Binding-site contacts:
Ligand atom NL contacts residue MN1 of chain 1.G at 0.6 Å.
Ligand atom CAD contacts residue LEU274 of chain 1.A at 3.9 Å (hydrophobic).
Ligand atom SAM contacts residue TRP269 of chain 1.A at 3.9 Å.
Ligand atom CAC contacts residue GOL1 of chain 1.E at 2.9 Å.
Ligand atom CAF contacts residue UDP1 of chain 1.D at 1.0 Å.
Ligand atom CAG contacts residue MN1 of chain 1.G at 1.9 Å.
Ligand atom CAB contacts residue LEU274 of chain 1.A at 3.8 Å (hydrophobic).
Ligand atom CAI contacts residue UDP1 of chain 1.D at 3.4 Å.
Ligand atom CAI contacts residue MN1 of chain 1.G at 2.8 Å.
Ligand atom CAD contacts residue PRO178 of chain 1.A at 3.6 Å (hydrophobic).
Ligand atom CAH contacts residue MN1 of chain 1.G at 2.7 Å.
Ligand atom CAI contacts residue MET158 of chain 1.A at 3.4 Å (hydrophobic).
Ligand atom NQ contacts residue MN1 of chain 1.G at 3.2 Å.
Ligand atom CAE contacts residue HIS177 of chain 1.A at 3.7 Å.
Ligand atom CAH contacts residue ASP155 of chain 1.A at 3.7 Å.
Ligand atom CAA contacts residue HIS177 of chain 1.A at 3.8 Å.
Ligand atom CAB contacts residue GLY179 of chain 1.A at 3.9 Å.
Ligand atom NQ contacts residue UDP1 of chain 1.D at 2.8 Å (h-bond).
Ligand atom CAG contacts residue ASP157 of chain 1.A at 3.0 Å.
Ligand atom CAN contacts residue HIS177 of chain 1.A at 3.9 Å.
Ligand atom CAG contacts residue UDP1 of chain 1.D at 3.1 Å.
Ligand atom CAA contacts residue GOL1 of chain 1.E at 3.9 Å.
Ligand atom CAF contacts residue MN1 of chain 1.G at 1.8 Å.
Ligand atom CAP contacts residue UDP1 of chain 1.D at 3.9 Å.
Ligand atom NJ contacts residue PRO178 of chain 1.A at 3.6 Å.
Ligand atom CAE contacts residue GOL1 of chain 1.E at 3.4 Å.
Ligand atom CAF contacts residue ASP157 of chain 1.A at 3.3 Å.
Ligand atom NL contacts residue ASP155 of chain 1.A at 2.7 Å (salt-bridge).
Ligand atom CAG contacts residue MET158 of chain 1.A at 3.4 Å (hydrophobic).
Ligand atom CAH contacts residue UDP1 of chain 1.D at 1.5 Å.
Ligand atom CAB contacts residue LEU273 of chain 1.A at 3.9 Å (hydrophobic).
Ligand atom CAG contacts residue ASP155 of chain 1.A at 3.3 Å.
Ligand atom CAB contacts residue HIS177 of chain 1.A at 4.0 Å.
Ligand atom CAF contacts residue ASP155 of chain 1.A at 3.5 Å.
Ligand atom NJ contacts residue ASP270 of chain 1.A at 3.5 Å.
Ligand atom CAI contacts residue ASP155 of chain 1.A at 3.5 Å.
Ligand atom CAC contacts residue HIS177 of chain 1.A at 3.7 Å.
Ligand atom NL contacts residue UDP1 of chain 1.D at 2.1 Å (h-bond).
Ligand atom NL contacts residue ASP157 of chain 1.A at 2.6 Å (salt-bridge).
Ligand atom CAI contacts residue ALA212 of chain 1.A at 3.9 Å (hydrophobic).

Sequence of chain 1.A:
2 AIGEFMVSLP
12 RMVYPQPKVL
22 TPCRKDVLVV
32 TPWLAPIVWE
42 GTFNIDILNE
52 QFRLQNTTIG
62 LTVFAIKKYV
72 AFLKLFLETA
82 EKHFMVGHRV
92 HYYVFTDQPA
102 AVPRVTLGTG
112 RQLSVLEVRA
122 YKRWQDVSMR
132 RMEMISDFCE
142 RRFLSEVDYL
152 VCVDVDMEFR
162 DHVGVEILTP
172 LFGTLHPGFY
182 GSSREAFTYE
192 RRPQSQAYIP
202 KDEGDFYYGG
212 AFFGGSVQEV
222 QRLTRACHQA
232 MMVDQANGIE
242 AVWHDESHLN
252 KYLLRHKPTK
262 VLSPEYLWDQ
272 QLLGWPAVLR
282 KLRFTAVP

The small molecule below binds the protein below.
Small molecule (SMILES): c1ccc(-c2nsc(N3CCNCC3)n2)cc1